Binding-site contacts:
Ligand atom OAI contacts residue THR145 of chain 1.B at 3.2 Å (h-bond).
Ligand atom OAJ contacts residue ASP144 of chain 1.B at 3.5 Å.
Ligand atom OAF contacts residue THR148 of chain 1.B at 2.9 Å (h-bond).
Ligand atom O6 contacts residue LYS172 of chain 1.B at 2.8 Å (salt-bridge).
Ligand atom N1 contacts residue PHE193 of chain 1.B at 3.4 Å.
Ligand atom OAI contacts residue LYS147 of chain 1.B at 3.4 Å (salt-bridge).
Ligand atom OAD contacts residue ASP200 of chain 1.B at 2.9 Å (salt-bridge).
Ligand atom OAG contacts residue ARG206 of chain 1.B at 3.2 Å (salt-bridge).
Ligand atom OAE contacts residue ASP144 of chain 1.B at 2.9 Å (salt-bridge).
Ligand atom N2 contacts residue LEU199 of chain 1.B at 3.6 Å.
Ligand atom OAI contacts residue THR148 of chain 1.B at 2.6 Å (h-bond).
Ligand atom PBF contacts residue GLY146 of chain 1.B at 3.6 Å.
Ligand atom PBE contacts residue MG1 of chain 1.I at 3.4 Å.
Ligand atom C6 contacts residue LYS172 of chain 1.B at 3.7 Å.
Ligand atom OAD contacts residue MG1 of chain 1.I at 2.1 Å.
Ligand atom OAG contacts residue LYS75 of chain 1.B at 2.8 Å (salt-bridge).
Ligand atom OAE contacts residue GLY146 of chain 1.B at 2.8 Å (h-bond).
Ligand atom OAJ contacts residue THR145 of chain 1.B at 2.6 Å (h-bond).
Ligand atom N2 contacts residue PHE193 of chain 1.B at 3.5 Å.
Ligand atom C2 contacts residue PHE193 of chain 1.B at 3.3 Å (hydrophobic).
Ligand atom O6 contacts residue VAL194 of chain 1.B at 3.1 Å (h-bond).
Ligand atom C2 contacts residue VAL194 of chain 1.B at 3.3 Å (hydrophobic).
Ligand atom CAZ contacts residue THR148 of chain 1.B at 3.6 Å.
Ligand atom O6 contacts residue PHE193 of chain 1.B at 3.4 Å.
Ligand atom OAE contacts residue THR145 of chain 1.B at 3.2 Å (h-bond).
Ligand atom CAU contacts residue MG1 of chain 1.I at 3.0 Å.
Ligand atom N7 contacts residue LYS172 of chain 1.B at 3.3 Å (salt-bridge).
Ligand atom OAD contacts residue ARG206 of chain 1.B at 3.0 Å (salt-bridge).
Ligand atom OAT contacts residue ILE142 of chain 1.B at 3.5 Å.
Ligand atom PBE contacts residue ARG206 of chain 1.B at 3.7 Å.
Ligand atom C6 contacts residue PHE193 of chain 1.B at 3.5 Å (hydrophobic).
Ligand atom OAH contacts residue GLY76 of chain 1.B at 3.1 Å (h-bond).
Ligand atom O6 contacts residue LYS192 of chain 1.B at 3.4 Å (salt-bridge).
Ligand atom N2 contacts residue VAL194 of chain 1.B at 3.1 Å (h-bond).
Ligand atom PBF contacts residue THR145 of chain 1.B at 3.4 Å.
Ligand atom OAH contacts residue LYS75 of chain 1.B at 3.4 Å (salt-bridge).
Ligand atom N2 contacts residue ASP200 of chain 1.B at 2.8 Å (salt-bridge).
Ligand atom CAN contacts residue ILE142 of chain 1.B at 3.6 Å (hydrophobic).
Ligand atom N1 contacts residue VAL194 of chain 1.B at 2.7 Å (h-bond).
Ligand atom OAB contacts residue MG1 of chain 1.I at 2.0 Å.

Sequence of chain 1.B:
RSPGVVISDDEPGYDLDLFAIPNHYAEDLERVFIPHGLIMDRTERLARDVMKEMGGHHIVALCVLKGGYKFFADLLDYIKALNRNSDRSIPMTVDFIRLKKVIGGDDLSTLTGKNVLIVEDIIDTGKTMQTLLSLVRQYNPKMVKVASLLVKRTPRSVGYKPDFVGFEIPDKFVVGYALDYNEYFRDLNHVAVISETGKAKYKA

The small molecule below binds the protein below.
Small molecule (SMILES): Nc1nc2c(ncn2[C@@H]2CN(C(=O)CCP(=O)(O)O)C[C@H]2OC[C@@H](O)P(=O)(O)O)c(=O)[nH]1